This small molecule binds to this protein.
Small molecule (SMILES): CCCC/C=C/C(=O)N[C@@H](Cc1cc(F)cc(F)c1)C(=O)N[C@H]1COC(=O)[C@@H]2C[C@@H](C)CN2C(=O)C(C)NC(=O)[C@@H]2CCCCN2C(=O)[C@@H]2CCCN2C1=O

Sequence of chain 1.L:
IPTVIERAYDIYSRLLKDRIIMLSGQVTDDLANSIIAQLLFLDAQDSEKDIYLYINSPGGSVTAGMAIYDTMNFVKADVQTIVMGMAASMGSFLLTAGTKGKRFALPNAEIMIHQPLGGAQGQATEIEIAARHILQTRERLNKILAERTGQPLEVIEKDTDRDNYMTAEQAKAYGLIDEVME

Binding-site contacts:
Ligand atom C33 contacts residue MET190 of chain 1.K at 3.3 Å (hydrophobic).
Ligand atom C10 contacts residue TYR63 of chain 1.K at 3.6 Å (hydrophobic).
Ligand atom N1 contacts residue TYR63 of chain 1.K at 3.0 Å (h-bond).
Ligand atom O5 contacts residue TYR61 of chain 1.K at 3.0 Å.
Ligand atom O8 contacts residue PHE83 of chain 1.L at 3.8 Å.
Ligand atom F1 contacts residue PHE83 of chain 1.L at 3.2 Å.
Ligand atom C16 contacts residue PHE83 of chain 1.L at 3.4 Å (hydrophobic).
Ligand atom F2 contacts residue MET93 of chain 1.K at 2.8 Å.
Ligand atom C27 contacts residue GLN89 of chain 1.K at 3.2 Å.
Ligand atom C6 contacts residue ILE29 of chain 1.K at 3.7 Å (hydrophobic).
Ligand atom C23 contacts residue ASP27 of chain 1.K at 3.3 Å.
Ligand atom C14 contacts residue TYR63 of chain 1.K at 3.5 Å (hydrophobic).
Ligand atom C11 contacts residue PHE83 of chain 1.L at 3.5 Å (hydrophobic).
Ligand atom C21 contacts residue TYR61 of chain 1.K at 3.6 Å (hydrophobic).
Ligand atom C27 contacts residue TYR61 of chain 1.K at 3.6 Å (hydrophobic).
Ligand atom C9 contacts residue TYR63 of chain 1.K at 3.4 Å (hydrophobic).
Ligand atom C14 contacts residue MET93 of chain 1.K at 3.5 Å (hydrophobic).
Ligand atom C12 contacts residue LEU49 of chain 1.L at 3.8 Å (hydrophobic).
Ligand atom C8 contacts residue PHE83 of chain 1.L at 3.5 Å (hydrophobic).
Ligand atom C2 contacts residue ALA53 of chain 1.L at 3.7 Å (hydrophobic).
Ligand atom N3 contacts residue TYR61 of chain 1.K at 3.6 Å.
Ligand atom O5 contacts residue TYR63 of chain 1.K at 2.8 Å (h-bond).
Ligand atom C13 contacts residue MET93 of chain 1.K at 3.4 Å (hydrophobic).
Ligand atom C2 contacts residue ASP27 of chain 1.K at 3.0 Å.
Ligand atom C4 contacts residue ILE29 of chain 1.K at 3.5 Å (hydrophobic).
Ligand atom C3 contacts residue ALA53 of chain 1.L at 3.5 Å (hydrophobic).
Ligand atom C1 contacts residue ALA53 of chain 1.L at 3.8 Å (hydrophobic).
Ligand atom C25 contacts residue TYR61 of chain 1.K at 3.4 Å (hydrophobic).
Ligand atom F2 contacts residue TYR63 of chain 1.K at 2.8 Å.
Ligand atom O2 contacts residue PHE83 of chain 1.L at 3.6 Å.
Ligand atom F1 contacts residue THR80 of chain 1.L at 3.7 Å.
Ligand atom C25 contacts residue TYR63 of chain 1.K at 3.8 Å (hydrophobic).
Ligand atom C8 contacts residue TYR63 of chain 1.K at 3.8 Å (hydrophobic).
Ligand atom C15 contacts residue TYR63 of chain 1.K at 2.9 Å (hydrophobic).
Ligand atom C1 contacts residue ARG23 of chain 1.K at 3.5 Å.
Ligand atom C23 contacts residue TYR61 of chain 1.K at 3.7 Å (hydrophobic).
Ligand atom C1 contacts residue ASP27 of chain 1.K at 3.6 Å.
Ligand atom C26 contacts residue TYR61 of chain 1.K at 3.8 Å (hydrophobic).
Ligand atom N2 contacts residue PHE83 of chain 1.L at 3.7 Å.
Ligand atom C1 contacts residue PHE50 of chain 1.L at 3.5 Å (hydrophobic).

Sequence of chain 1.K:
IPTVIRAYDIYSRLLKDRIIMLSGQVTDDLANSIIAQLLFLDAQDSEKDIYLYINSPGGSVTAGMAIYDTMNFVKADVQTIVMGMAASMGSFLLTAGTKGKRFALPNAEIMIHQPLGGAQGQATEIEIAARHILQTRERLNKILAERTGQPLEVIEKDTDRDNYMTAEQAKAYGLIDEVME